Binding-site contacts:
Ligand atom CAF contacts residue LEU152 of chain 1.A at 3.6 Å (hydrophobic).
Ligand atom CAP contacts residue GLU102 of chain 1.A at 3.6 Å.
Ligand atom CBH contacts residue ILE96 of chain 1.A at 3.6 Å (hydrophobic).
Ligand atom CAN contacts residue ILE25 of chain 1.A at 3.6 Å (hydrophobic).
Ligand atom CAK contacts residue MET101 of chain 1.A at 3.4 Å (hydrophobic).
Ligand atom CAL contacts residue ILE25 of chain 1.A at 3.6 Å (hydrophobic).
Ligand atom OBC contacts residue TYR100 of chain 1.A at 3.3 Å (h-bond).
Ligand atom CAV contacts residue GLU112 of chain 1.A at 3.2 Å.
Ligand atom CBH contacts residue THR98 of chain 1.A at 3.6 Å.
Ligand atom NAH contacts residue ALA50 of chain 1.A at 3.7 Å.
Ligand atom CAG contacts residue LEU152 of chain 1.A at 3.5 Å (hydrophobic).
Ligand atom OBC contacts residue GLU102 of chain 1.A at 3.2 Å (salt-bridge).
Ligand atom CBG contacts residue THR98 of chain 1.A at 3.5 Å.
Ligand atom CAO contacts residue GLY104 of chain 1.A at 3.7 Å.
Ligand atom NAJ contacts residue MET101 of chain 1.A at 2.8 Å (h-bond).
Ligand atom CBI contacts residue ILE96 of chain 1.A at 3.7 Å (hydrophobic).
Ligand atom CAL contacts residue GLY104 of chain 1.A at 3.7 Å.
Ligand atom CAI contacts residue MET101 of chain 1.A at 3.7 Å (hydrophobic).
Ligand atom CBK contacts residue GLU69 of chain 1.A at 3.6 Å.
Ligand atom CBD contacts residue GLY104 of chain 1.A at 3.5 Å.
Ligand atom CBI contacts residue LYS52 of chain 1.A at 3.7 Å.
Ligand atom CAF contacts residue ALA50 of chain 1.A at 3.5 Å (hydrophobic).
Ligand atom CBH contacts residue ALA50 of chain 1.A at 3.5 Å (hydrophobic).
Ligand atom CAT contacts residue GLU112 of chain 1.A at 3.7 Å.
Ligand atom CLA contacts residue LEU152 of chain 1.A at 3.7 Å.
Ligand atom CBH contacts residue LYS52 of chain 1.A at 3.7 Å.
Ligand atom CAM contacts residue ILE25 of chain 1.A at 3.2 Å (hydrophobic).
Ligand atom NAJ contacts residue TYR100 of chain 1.A at 3.8 Å.
Ligand atom CAG contacts residue GLU99 of chain 1.A at 3.7 Å.
Ligand atom CLA contacts residue SER162 of chain 1.A at 3.4 Å.
Ligand atom CAC contacts residue THR98 of chain 1.A at 3.6 Å.
Ligand atom NAH contacts residue MET101 of chain 1.A at 3.2 Å (h-bond).
Ligand atom NAW contacts residue GLU112 of chain 1.A at 3.6 Å (salt-bridge).
Ligand atom CAG contacts residue ALA50 of chain 1.A at 3.2 Å (hydrophobic).
Ligand atom NAD contacts residue THR98 of chain 1.A at 3.1 Å (h-bond).
Ligand atom CBD contacts residue MET101 of chain 1.A at 3.3 Å (hydrophobic).
Ligand atom CAK contacts residue GLY104 of chain 1.A at 3.5 Å.
Ligand atom OAX contacts residue GLU112 of chain 1.A at 2.5 Å (salt-bridge).
Ligand atom CBA contacts residue ASN103 of chain 1.A at 3.5 Å.
Ligand atom CAE contacts residue ALA50 of chain 1.A at 3.8 Å (hydrophobic).

Sequence of chain 1.A:
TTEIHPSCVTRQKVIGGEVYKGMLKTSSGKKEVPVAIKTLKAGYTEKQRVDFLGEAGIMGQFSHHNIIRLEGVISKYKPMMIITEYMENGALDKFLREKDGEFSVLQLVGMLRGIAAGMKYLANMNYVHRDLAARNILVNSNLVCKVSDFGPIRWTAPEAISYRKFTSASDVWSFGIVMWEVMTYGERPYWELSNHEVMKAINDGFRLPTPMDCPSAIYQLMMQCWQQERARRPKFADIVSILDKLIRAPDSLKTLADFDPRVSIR

A small-molecule ligand and the protein it binds are described below.
Small molecule (SMILES): Cc1cccc(Cl)c1NC(=O)c1cnc(Nc2cccc(C(=O)NC3CC(C)(C)N(O)C(C)(C)C3)c2)s1